This protein binds this small molecule.
Small molecule (SMILES): O=C(O)[C@H]1O[C@@H](Oc2ccc3c(=O)c(-c4ccc(O)cc4)coc3c2)[C@H](O)[C@@H](O)[C@@H]1O

Sequence of chain 2.B:
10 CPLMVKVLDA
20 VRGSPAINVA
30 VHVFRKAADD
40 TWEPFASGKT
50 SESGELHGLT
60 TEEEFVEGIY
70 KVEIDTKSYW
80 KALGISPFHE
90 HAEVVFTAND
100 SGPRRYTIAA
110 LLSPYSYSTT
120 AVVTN

Sequence of chain 1.B:
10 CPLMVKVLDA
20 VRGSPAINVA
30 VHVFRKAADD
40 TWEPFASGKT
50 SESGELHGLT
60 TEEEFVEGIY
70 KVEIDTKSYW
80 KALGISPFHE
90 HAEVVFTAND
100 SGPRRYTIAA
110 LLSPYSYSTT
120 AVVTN

Binding-site contacts:
Ligand atom C21 contacts residue D751 of chain 2.D at 0.4 Å.
Ligand atom C6 contacts residue D751 of chain 2.D at 0.8 Å.
Ligand atom C1 contacts residue D751 of chain 2.D at 1.2 Å.
Ligand atom C4 contacts residue D751 of chain 2.D at 0.8 Å.
Ligand atom O20 contacts residue D751 of chain 2.D at 1.1 Å.
Ligand atom C14 contacts residue D751 of chain 2.D at 1.3 Å.
Ligand atom C12 contacts residue D751 of chain 2.D at 1.3 Å.
Ligand atom C2 contacts residue LYS15 of chain 2.B at 3.1 Å.
Ligand atom C25 contacts residue D751 of chain 2.D at 0.2 Å.
Ligand atom C12 contacts residue LYS15 of chain 2.B at 3.2 Å.
Ligand atom C15 contacts residue D751 of chain 2.D at 0.6 Å.
Ligand atom O4 contacts residue D751 of chain 2.D at 0.9 Å (h-bond).
Ligand atom C2 contacts residue D751 of chain 2.D at 2.1 Å.
Ligand atom C13 contacts residue D751 of chain 2.D at 1.3 Å.
Ligand atom C11 contacts residue D751 of chain 2.D at 1.3 Å.
Ligand atom O6B contacts residue D751 of chain 2.D at 1.4 Å (h-bond).
Ligand atom C19 contacts residue LEU17 of chain 2.B at 3.2 Å (hydrophobic).
Ligand atom C3 contacts residue D751 of chain 2.D at 2.1 Å.
Ligand atom O28 contacts residue SER117 of chain 1.B at 3.0 Å (h-bond).
Ligand atom C11 contacts residue LYS15 of chain 2.B at 2.9 Å.
Ligand atom C18 contacts residue D751 of chain 2.D at 0.7 Å.
Ligand atom O2 contacts residue LYS15 of chain 2.B at 3.2 Å (salt-bridge).
Ligand atom O27 contacts residue LEU17 of chain 1.B at 2.8 Å.
Ligand atom C22 contacts residue D751 of chain 2.D at 0.3 Å.
Ligand atom C23 contacts residue D751 of chain 2.D at 0.2 Å.
Ligand atom O10 contacts residue LYS15 of chain 2.B at 3.0 Å (salt-bridge).
Ligand atom C24 contacts residue D751 of chain 2.D at 0.1 Å.
Ligand atom O3 contacts residue D751 of chain 2.D at 2.8 Å (h-bond).
Ligand atom O2 contacts residue D751 of chain 2.D at 3.0 Å.
Ligand atom C16 contacts residue D751 of chain 2.D at 0.6 Å.
Ligand atom C26 contacts residue D751 of chain 2.D at 0.3 Å.
Ligand atom C5 contacts residue D751 of chain 2.D at 0.6 Å.
Ligand atom O27 contacts residue D751 of chain 2.D at 0.6 Å.
Ligand atom C17 contacts residue D751 of chain 2.D at 0.8 Å.
Ligand atom C19 contacts residue D751 of chain 2.D at 0.6 Å.
Ligand atom O28 contacts residue SER117 of chain 2.B at 2.9 Å (h-bond).
Ligand atom O28 contacts residue D751 of chain 2.D at 0.1 Å (h-bond).
Ligand atom O5 contacts residue D751 of chain 2.D at 0.7 Å (h-bond).
Ligand atom O6A contacts residue D751 of chain 2.D at 0.9 Å (h-bond).
Ligand atom O10 contacts residue D751 of chain 2.D at 1.6 Å.